Sequence of chain 1.B:
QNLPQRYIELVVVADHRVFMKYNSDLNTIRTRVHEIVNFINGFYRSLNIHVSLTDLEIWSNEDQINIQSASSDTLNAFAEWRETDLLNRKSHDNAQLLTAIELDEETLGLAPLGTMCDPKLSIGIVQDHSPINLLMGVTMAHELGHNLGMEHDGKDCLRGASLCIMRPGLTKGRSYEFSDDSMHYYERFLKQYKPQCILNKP

Binding-site contacts:
Ligand atom O2 contacts residue THR140 of chain 1.B at 2.5 Å (h-bond).
Ligand atom C7 contacts residue CYS165 of chain 1.B at 3.3 Å (hydrophobic).
Ligand atom N1 contacts residue HIS143 of chain 1.B at 3.4 Å.
Ligand atom C11 contacts residue LEU109 of chain 1.B at 3.2 Å (hydrophobic).
Ligand atom C6 contacts residue ILE166 of chain 1.B at 3.6 Å (hydrophobic).
Ligand atom N3 contacts residue GLY110 of chain 1.B at 2.8 Å (h-bond).
Ligand atom O4 contacts residue ZN1 of chain 1.F at 2.0 Å.
Ligand atom S1 contacts residue GLY170 of chain 1.B at 2.8 Å (h-bond).
Ligand atom C11 contacts residue LEU171 of chain 1.B at 3.3 Å (hydrophobic).
Ligand atom C8 contacts residue PRO169 of chain 1.B at 3.2 Å (hydrophobic).
Ligand atom S2 contacts residue GLY170 of chain 1.B at 2.7 Å (h-bond).
Ligand atom N3 contacts residue ZN1 of chain 1.F at 3.5 Å.
Ligand atom C3 contacts residue HIS143 of chain 1.B at 3.3 Å.
Ligand atom C22 contacts residue GLU107 of chain 1.B at 3.5 Å.
Ligand atom S1 contacts residue LEU171 of chain 1.B at 3.0 Å.
Ligand atom C5 contacts residue ILE166 of chain 1.B at 3.1 Å (hydrophobic).
Ligand atom C9 contacts residue GLY170 of chain 1.B at 3.4 Å.
Ligand atom O2 contacts residue GLU144 of chain 1.B at 3.2 Å (salt-bridge).
Ligand atom N1 contacts residue GLU144 of chain 1.B at 3.4 Å (salt-bridge).
Ligand atom C6 contacts residue TYR177 of chain 1.B at 3.5 Å (hydrophobic).
Ligand atom C9 contacts residue LEU171 of chain 1.B at 3.1 Å (hydrophobic).
Ligand atom O4 contacts residue HIS153 of chain 1.B at 2.9 Å (h-bond).
Ligand atom O2 contacts residue HIS143 of chain 1.B at 3.5 Å.
Ligand atom C4 contacts residue GLY170 of chain 1.B at 3.0 Å.
Ligand atom O4 contacts residue HIS143 of chain 1.B at 3.5 Å (h-bond).
Ligand atom O1 contacts residue THR140 of chain 1.B at 3.2 Å (h-bond).
Ligand atom C6 contacts residue CYS165 of chain 1.B at 2.9 Å (hydrophobic).
Ligand atom C16 contacts residue ZN1 of chain 1.F at 3.2 Å.
Ligand atom C7 contacts residue TYR177 of chain 1.B at 3.4 Å (hydrophobic).
Ligand atom C3 contacts residue ARG168 of chain 1.B at 3.5 Å.
Ligand atom S2 contacts residue LEU171 of chain 1.B at 3.4 Å.
Ligand atom S2 contacts residue THR172 of chain 1.B at 3.2 Å (h-bond).
Ligand atom N3 contacts residue GLU144 of chain 1.B at 3.5 Å (salt-bridge).
Ligand atom C16 contacts residue GLU144 of chain 1.B at 3.2 Å.
Ligand atom C4 contacts residue LEU171 of chain 1.B at 3.3 Å (hydrophobic).
Ligand atom C16 contacts residue GLY110 of chain 1.B at 3.4 Å.
Ligand atom N2 contacts residue PRO169 of chain 1.B at 2.6 Å (h-bond).
Ligand atom C13 contacts residue PRO169 of chain 1.B at 3.4 Å (hydrophobic).
Ligand atom C15 contacts residue ZN1 of chain 1.F at 3.0 Å.
Ligand atom C9 contacts residue PRO169 of chain 1.B at 3.6 Å (hydrophobic).

This protein binds this small molecule.
Small molecule (SMILES): CNC(=O)[C@H](Cc1ccccc1)NC(=O)[C@H](CC(C)C)[C@H](CSc1cccs1)C(=O)NO